This protein binds this small molecule.
Small molecule (SMILES): O=C(O)C1CCC(C(=O)N2CC[C@](c3ccc(C(F)(C(F)(F)F)C(F)(F)F)cc3)(S(=O)(=O)c3ccc(F)cc3)C2)CC1

Binding-site contacts:
Ligand atom O42 contacts residue LEU44 of chain 1.B at 2.8 Å (h-bond).
Ligand atom C14 contacts residue VAL133 of chain 1.B at 3.6 Å (hydrophobic).
Ligand atom C6 contacts residue CYS77 of chain 1.B at 3.6 Å (hydrophobic).
Ligand atom C14 contacts residue MET122 of chain 1.B at 3.4 Å (hydrophobic).
Ligand atom F20 contacts residue LEU153 of chain 1.B at 3.5 Å.
Ligand atom O41 contacts residue ARG121 of chain 1.B at 3.4 Å (salt-bridge).
Ligand atom F20 contacts residue HIS236 of chain 1.B at 2.8 Å.
Ligand atom F31 contacts residue PHE158 of chain 1.B at 3.7 Å.
Ligand atom F30 contacts residue LEU148 of chain 1.B at 3.7 Å.
Ligand atom C16 contacts residue PHE145 of chain 1.B at 3.6 Å (hydrophobic).
Ligand atom C40 contacts residue ARG124 of chain 1.B at 3.4 Å.
Ligand atom F28 contacts residue LEU153 of chain 1.B at 3.6 Å.
Ligand atom F27 contacts residue ILE157 of chain 1.B at 3.0 Å.
Ligand atom O41 contacts residue GLN43 of chain 1.B at 2.9 Å (h-bond).
Ligand atom F22 contacts residue HIS236 of chain 1.B at 3.1 Å.
Ligand atom F30 contacts residue CYS77 of chain 1.B at 3.6 Å.
Ligand atom F31 contacts residue ILE157 of chain 1.B at 3.6 Å.
Ligand atom C25 contacts residue ALA84 of chain 1.B at 3.7 Å (hydrophobic).
Ligand atom C12 contacts residue PHE135 of chain 1.B at 3.7 Å (hydrophobic).
Ligand atom C4 contacts residue MET122 of chain 1.B at 3.3 Å (hydrophobic).
Ligand atom O18 contacts residue PHE135 of chain 1.B at 3.6 Å.
Ligand atom O33 contacts residue MET122 of chain 1.B at 3.2 Å.
Ligand atom F28 contacts residue ILE154 of chain 1.B at 3.4 Å.
Ligand atom O42 contacts residue GLN43 of chain 1.B at 3.3 Å (h-bond).
Ligand atom C25 contacts residue HIS80 of chain 1.B at 3.6 Å.
Ligand atom C17 contacts residue PHE145 of chain 1.B at 3.7 Å (hydrophobic).
Ligand atom C6 contacts residue LEU81 of chain 1.B at 3.6 Å (hydrophobic).
Ligand atom C40 contacts residue GLN43 of chain 1.B at 3.4 Å.
Ligand atom O41 contacts residue CYS42 of chain 1.B at 3.7 Å.
Ligand atom C37 contacts residue ARG124 of chain 1.B at 3.8 Å.
Ligand atom C15 contacts residue PHE145 of chain 1.B at 3.7 Å (hydrophobic).
Ligand atom C26 contacts residue LEU81 of chain 1.B at 3.6 Å (hydrophobic).
Ligand atom C9 contacts residue HIS236 of chain 1.B at 3.5 Å.
Ligand atom F22 contacts residue LEU81 of chain 1.B at 3.3 Å.
Ligand atom F29 contacts residue ILE154 of chain 1.B at 3.3 Å.
Ligand atom C26 contacts residue HIS80 of chain 1.B at 3.3 Å.
Ligand atom O42 contacts residue ARG124 of chain 1.B at 2.8 Å (salt-bridge).
Ligand atom F22 contacts residue MET115 of chain 1.B at 3.5 Å.
Ligand atom C38 contacts residue LEU44 of chain 1.B at 3.5 Å (hydrophobic).
Ligand atom O18 contacts residue HIS80 of chain 1.B at 3.1 Å.

Sequence of chain 1.B:
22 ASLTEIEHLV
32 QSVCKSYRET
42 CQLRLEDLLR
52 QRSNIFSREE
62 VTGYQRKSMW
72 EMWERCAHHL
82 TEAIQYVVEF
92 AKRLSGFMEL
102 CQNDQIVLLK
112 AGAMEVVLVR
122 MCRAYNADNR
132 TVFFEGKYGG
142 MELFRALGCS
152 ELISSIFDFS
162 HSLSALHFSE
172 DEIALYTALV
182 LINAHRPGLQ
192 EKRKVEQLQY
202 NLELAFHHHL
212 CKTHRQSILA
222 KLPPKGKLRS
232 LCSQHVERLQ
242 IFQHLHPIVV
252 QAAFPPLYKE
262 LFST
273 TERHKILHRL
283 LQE